Binding-site contacts:
Ligand atom OXT contacts residue GLY30 of chain 4.A at 4.2 Å.
Ligand atom OXT contacts residue SER26 of chain 4.A at 3.9 Å.
Ligand atom CA contacts residue GLY30 of chain 4.A at 3.4 Å.
Ligand atom CA contacts residue LEU31 of chain 4.A at 3.4 Å (hydrophobic).
Ligand atom N contacts residue SER26 of chain 4.A at 3.4 Å (h-bond).
Ligand atom C contacts residue GLY30 of chain 4.A at 4.0 Å.
Ligand atom N contacts residue LEU31 of chain 4.A at 3.2 Å (h-bond).
Ligand atom N contacts residue PRO33 of chain 4.A at 4.3 Å.
Ligand atom O contacts residue GLY30 of chain 4.A at 4.2 Å.
Ligand atom CA contacts residue SER26 of chain 4.A at 2.8 Å.
Ligand atom N contacts residue GLY30 of chain 4.A at 4.5 Å.
Ligand atom C contacts residue SER26 of chain 4.A at 3.8 Å.

The protein below binds the small molecule below.
Small molecule (SMILES): NCC(=O)O

Sequence of chain 4.A:
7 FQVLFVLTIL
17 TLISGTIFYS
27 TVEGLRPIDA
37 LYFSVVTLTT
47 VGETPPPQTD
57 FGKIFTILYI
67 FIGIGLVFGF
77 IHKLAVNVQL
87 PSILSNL